The small molecule below binds the protein below.
Small molecule (SMILES): CC(C)CNC(=O)[C@@H](C[C@H](O)[C@@H]1COCc2cccc(c2)[C@@H](c2ccccc2)NC(=O)c2cc(cc(N(C)S(C)(=O)=O)c2)C(=O)N1)C(C)C

Sequence of chain 3.A:
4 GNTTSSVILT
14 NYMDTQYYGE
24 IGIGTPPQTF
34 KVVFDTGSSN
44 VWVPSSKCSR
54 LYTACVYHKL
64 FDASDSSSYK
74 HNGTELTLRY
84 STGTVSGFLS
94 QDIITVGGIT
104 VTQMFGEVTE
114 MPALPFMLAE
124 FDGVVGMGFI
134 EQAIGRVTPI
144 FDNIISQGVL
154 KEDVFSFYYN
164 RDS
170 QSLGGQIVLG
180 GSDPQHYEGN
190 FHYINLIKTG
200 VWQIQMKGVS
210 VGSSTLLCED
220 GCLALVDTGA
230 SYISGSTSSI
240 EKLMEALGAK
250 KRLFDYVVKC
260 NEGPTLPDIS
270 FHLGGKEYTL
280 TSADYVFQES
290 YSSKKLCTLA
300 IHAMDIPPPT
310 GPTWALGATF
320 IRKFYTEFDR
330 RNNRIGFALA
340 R

Binding-site contacts:
Ligand atom O8 contacts residue ASP38 of chain 3.A at 2.7 Å (salt-bridge).
Ligand atom C40 contacts residue PHE124 of chain 3.A at 3.6 Å (hydrophobic).
Ligand atom C17 contacts residue GLN135 of chain 3.A at 3.5 Å.
Ligand atom O12 contacts residue TYR83 of chain 3.A at 3.3 Å.
Ligand atom C20 contacts residue THR85 of chain 3.A at 3.7 Å.
Ligand atom C7 contacts residue GLY228 of chain 3.A at 3.4 Å.
Ligand atom N18 contacts residue GLY40 of chain 3.A at 2.9 Å (h-bond).
Ligand atom C24 contacts residue THR85 of chain 3.A at 3.7 Å.
Ligand atom C40 contacts residue PHE119 of chain 3.A at 3.6 Å (hydrophobic).
Ligand atom O34 contacts residue TYR231 of chain 3.A at 3.6 Å.
Ligand atom C48 contacts residue LEU121 of chain 3.A at 3.6 Å (hydrophobic).
Ligand atom O31 contacts residue SER230 of chain 3.A at 2.7 Å (h-bond).
Ligand atom C42 contacts residue GLY228 of chain 3.A at 3.6 Å.
Ligand atom C19 contacts residue THR85 of chain 3.A at 3.4 Å.
Ligand atom C48 contacts residue GLN19 of chain 3.A at 3.4 Å.
Ligand atom O12 contacts residue SER84 of chain 3.A at 3.0 Å (h-bond).
Ligand atom C10 contacts residue ASP226 of chain 3.A at 3.5 Å.
Ligand atom C17 contacts residue GLY40 of chain 3.A at 3.4 Å.
Ligand atom C47 contacts residue LEU121 of chain 3.A at 3.5 Å (hydrophobic).
Ligand atom O34 contacts residue HIS301 of chain 3.A at 3.3 Å.
Ligand atom C24 contacts residue GLY228 of chain 3.A at 3.4 Å.
Ligand atom C3 contacts residue ASP38 of chain 3.A at 3.4 Å.
Ligand atom O34 contacts residue SER233 of chain 3.A at 3.5 Å.
Ligand atom C5 contacts residue GLY40 of chain 3.A at 3.5 Å.
Ligand atom O32 contacts residue THR85 of chain 3.A at 2.8 Å (h-bond).
Ligand atom O8 contacts residue GLY40 of chain 3.A at 3.6 Å.
Ligand atom O33 contacts residue SER233 of chain 3.A at 3.4 Å (h-bond).
Ligand atom C37 contacts residue PHE124 of chain 3.A at 3.7 Å (hydrophobic).
Ligand atom N1 contacts residue GLY228 of chain 3.A at 3.2 Å (h-bond).
Ligand atom C25 contacts residue THR85 of chain 3.A at 3.3 Å.
Ligand atom C41 contacts residue PHE124 of chain 3.A at 3.5 Å (hydrophobic).
Ligand atom C6 contacts residue GLY40 of chain 3.A at 3.6 Å.
Ligand atom C30 contacts residue SER230 of chain 3.A at 3.4 Å.
Ligand atom C30 contacts residue ALA229 of chain 3.A at 3.4 Å (hydrophobic).
Ligand atom C43 contacts residue GLY228 of chain 3.A at 3.5 Å.
Ligand atom O8 contacts residue ASP226 of chain 3.A at 2.7 Å (salt-bridge).
Ligand atom C46 contacts residue PRO118 of chain 3.A at 3.6 Å (hydrophobic).
Ligand atom C30 contacts residue TYR231 of chain 3.A at 2.8 Å (hydrophobic).
Ligand atom O13 contacts residue GLY228 of chain 3.A at 3.4 Å (h-bond).
Ligand atom C7 contacts residue ASP38 of chain 3.A at 3.2 Å.